Binding-site contacts:
Ligand atom NH1 contacts residue GLU262 of chain 1.A at 3.9 Å.
Ligand atom NE contacts residue ASP199 of chain 1.A at 2.9 Å (salt-bridge).
Ligand atom O contacts residue TYR235 of chain 1.A at 3.3 Å.
Ligand atom N contacts residue THR233 of chain 1.A at 3.7 Å.
Ligand atom OG contacts residue ASP195 of chain 1.A at 2.9 Å (salt-bridge).
Ligand atom NH2 contacts residue GLU262 of chain 1.A at 2.8 Å (salt-bridge).
Ligand atom O contacts residue PRO234 of chain 1.A at 3.7 Å.
Ligand atom N contacts residue GLY232 of chain 1.A at 2.9 Å (h-bond).
Ligand atom CZ contacts residue THR159 of chain 1.A at 3.6 Å.
Ligand atom CZ contacts residue GLU262 of chain 1.A at 3.8 Å.
Ligand atom C contacts residue THR233 of chain 1.A at 3.8 Å.
Ligand atom O contacts residue PHE216 of chain 1.A at 3.6 Å.
Ligand atom CG2 contacts residue GLY232 of chain 1.A at 3.4 Å.
Ligand atom CB contacts residue SER86 of chain 1.A at 3.3 Å.
Ligand atom OG contacts residue SER86 of chain 1.A at 2.6 Å (h-bond).
Ligand atom CB contacts residue GLY232 of chain 1.A at 3.9 Å.
Ligand atom CG2 contacts residue MET237 of chain 1.A at 3.9 Å (hydrophobic).
Ligand atom CG1 contacts residue PRO234 of chain 1.A at 3.9 Å (hydrophobic).
Ligand atom O contacts residue LYS197 of chain 1.A at 3.2 Å (salt-bridge).
Ligand atom NE contacts residue THR159 of chain 1.A at 3.6 Å.
Ligand atom N contacts residue TYR235 of chain 1.A at 3.7 Å.
Ligand atom NH2 contacts residue ASP199 of chain 1.A at 2.7 Å (salt-bridge).
Ligand atom NH2 contacts residue THR159 of chain 1.A at 3.3 Å (h-bond).
Ligand atom CB contacts residue THR233 of chain 1.A at 3.5 Å.
Ligand atom CD contacts residue ASP199 of chain 1.A at 3.8 Å.
Ligand atom C contacts residue THR233 of chain 1.A at 3.7 Å.
Ligand atom CA contacts residue GLY232 of chain 1.A at 3.3 Å.
Ligand atom CZ contacts residue ASP199 of chain 1.A at 3.4 Å.
Ligand atom O contacts residue THR233 of chain 1.A at 3.6 Å.
Ligand atom NH2 contacts residue TRP236 of chain 1.A at 3.7 Å.
Ligand atom CB contacts residue ASP195 of chain 1.A at 3.6 Å.
Ligand atom CA contacts residue THR233 of chain 1.A at 3.4 Å.
Ligand atom C contacts residue GLY232 of chain 1.A at 3.6 Å.
Ligand atom CB contacts residue ASP199 of chain 1.A at 3.9 Å.
Ligand atom C contacts residue GLN113 of chain 1.A at 3.2 Å.
Ligand atom OG contacts residue LYS197 of chain 1.A at 3.0 Å (salt-bridge).
Ligand atom CB contacts residue GLY232 of chain 1.A at 3.6 Å.
Ligand atom NH2 contacts residue SER198 of chain 1.A at 3.0 Å (h-bond).
Ligand atom CB contacts residue PHE216 of chain 1.A at 3.3 Å (hydrophobic).
Ligand atom OG contacts residue THR233 of chain 1.A at 3.0 Å (h-bond).

The small molecule below binds the protein below.
Small molecule (SMILES): CC(C)C[C@H](NC(=O)[C@H](/C=C/CN=C(N)N)NC(=O)[C@@H](N)CCCCN)C(=O)N[C@@H](CO)C(=O)N[C@H](C=O)C(C)C

Sequence of chain 1.A:
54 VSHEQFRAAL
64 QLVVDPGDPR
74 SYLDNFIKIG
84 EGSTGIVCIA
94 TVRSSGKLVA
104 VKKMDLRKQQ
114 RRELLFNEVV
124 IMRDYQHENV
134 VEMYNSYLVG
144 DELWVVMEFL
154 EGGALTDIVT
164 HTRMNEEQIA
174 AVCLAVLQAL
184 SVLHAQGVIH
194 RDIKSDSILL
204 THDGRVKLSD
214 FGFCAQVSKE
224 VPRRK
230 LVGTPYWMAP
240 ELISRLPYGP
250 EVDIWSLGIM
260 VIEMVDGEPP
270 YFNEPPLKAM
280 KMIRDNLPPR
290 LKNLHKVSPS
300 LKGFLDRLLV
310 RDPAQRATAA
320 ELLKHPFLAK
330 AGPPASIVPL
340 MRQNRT